Binding-site contacts:
Ligand atom C2 contacts residue ASN528 of chain 1.B at 2.5 Å.
Ligand atom C8 contacts residue PRO408 of chain 1.B at 4.0 Å (hydrophobic).
Ligand atom C5 contacts residue ASN528 of chain 1.B at 3.6 Å.
Ligand atom C8 contacts residue ASP525 of chain 1.B at 3.4 Å.
Ligand atom N2 contacts residue SER402 of chain 1.B at 4.2 Å.
Ligand atom C1 contacts residue ASN528 of chain 1.B at 1.4 Å.
Ligand atom C7 contacts residue SER402 of chain 1.B at 4.0 Å.
Ligand atom C8 contacts residue HIS399 of chain 1.B at 4.4 Å.
Ligand atom O7 contacts residue ASN528 of chain 1.B at 3.6 Å.
Ligand atom O6 contacts residue ASN528 of chain 1.B at 4.5 Å.
Ligand atom C8 contacts residue SER527 of chain 1.B at 3.7 Å.
Ligand atom N2 contacts residue ASN528 of chain 1.B at 3.0 Å (h-bond).
Ligand atom C3 contacts residue ASN528 of chain 1.B at 3.8 Å.
Ligand atom C7 contacts residue SER527 of chain 1.B at 4.5 Å.
Ligand atom C8 contacts residue SER402 of chain 1.B at 3.3 Å.
Ligand atom O3 contacts residue SER402 of chain 1.B at 3.7 Å.
Ligand atom O5 contacts residue ASN528 of chain 1.B at 2.3 Å (h-bond).
Ligand atom C7 contacts residue ASN528 of chain 1.B at 3.5 Å.
Ligand atom C4 contacts residue ASN528 of chain 1.B at 4.2 Å.

Sequence of chain 1.B:
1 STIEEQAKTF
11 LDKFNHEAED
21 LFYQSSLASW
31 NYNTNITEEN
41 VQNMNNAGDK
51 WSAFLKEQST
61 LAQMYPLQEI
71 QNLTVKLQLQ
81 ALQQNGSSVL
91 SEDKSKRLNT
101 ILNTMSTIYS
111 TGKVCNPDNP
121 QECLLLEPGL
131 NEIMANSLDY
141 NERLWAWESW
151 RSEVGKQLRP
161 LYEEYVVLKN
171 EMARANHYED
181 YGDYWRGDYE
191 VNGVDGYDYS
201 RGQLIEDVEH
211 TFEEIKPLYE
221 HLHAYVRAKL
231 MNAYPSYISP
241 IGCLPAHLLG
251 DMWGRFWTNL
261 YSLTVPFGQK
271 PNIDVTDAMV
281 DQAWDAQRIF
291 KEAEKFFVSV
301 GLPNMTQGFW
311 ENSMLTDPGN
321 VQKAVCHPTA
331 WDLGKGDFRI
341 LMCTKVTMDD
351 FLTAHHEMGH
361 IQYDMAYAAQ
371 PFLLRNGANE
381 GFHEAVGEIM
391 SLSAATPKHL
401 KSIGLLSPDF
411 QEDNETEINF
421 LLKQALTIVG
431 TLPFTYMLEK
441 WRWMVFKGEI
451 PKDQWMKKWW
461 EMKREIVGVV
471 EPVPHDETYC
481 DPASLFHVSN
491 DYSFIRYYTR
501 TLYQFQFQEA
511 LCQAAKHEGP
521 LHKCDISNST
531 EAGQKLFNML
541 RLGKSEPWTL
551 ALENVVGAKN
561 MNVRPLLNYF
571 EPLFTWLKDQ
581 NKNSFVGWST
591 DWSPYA

This small molecule binds to this protein.
Small molecule (SMILES): CC(=O)N[C@H]1[C@H](O[C@H]2[C@H](O)[C@@H](NC(C)=O)CO[C@@H]2CO)O[C@H](CO)[C@@H](O[C@@H]2O[C@H](CO)[C@@H](O)[C@H](O[C@@H]3O[C@H](CO)[C@@H](O)[C@H](O)[C@H]3NC(C)=O)[C@@H]2O)[C@@H]1O